Sequence of chain 5.C:
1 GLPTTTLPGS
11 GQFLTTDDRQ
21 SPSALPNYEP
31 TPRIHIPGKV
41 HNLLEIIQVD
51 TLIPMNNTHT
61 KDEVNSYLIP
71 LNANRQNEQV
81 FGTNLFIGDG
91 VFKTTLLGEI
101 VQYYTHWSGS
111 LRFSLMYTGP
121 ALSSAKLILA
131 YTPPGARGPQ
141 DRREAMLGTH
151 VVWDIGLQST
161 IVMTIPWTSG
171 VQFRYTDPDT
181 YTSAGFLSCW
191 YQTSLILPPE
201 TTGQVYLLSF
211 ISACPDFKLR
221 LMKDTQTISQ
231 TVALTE

The small molecule below binds the protein below.
Small molecule (SMILES): Cc1cc(CCCCCCCOc2ccc(C3=N[C@@H](C)CO3)cc2)on1

Sequence of chain 5.A:
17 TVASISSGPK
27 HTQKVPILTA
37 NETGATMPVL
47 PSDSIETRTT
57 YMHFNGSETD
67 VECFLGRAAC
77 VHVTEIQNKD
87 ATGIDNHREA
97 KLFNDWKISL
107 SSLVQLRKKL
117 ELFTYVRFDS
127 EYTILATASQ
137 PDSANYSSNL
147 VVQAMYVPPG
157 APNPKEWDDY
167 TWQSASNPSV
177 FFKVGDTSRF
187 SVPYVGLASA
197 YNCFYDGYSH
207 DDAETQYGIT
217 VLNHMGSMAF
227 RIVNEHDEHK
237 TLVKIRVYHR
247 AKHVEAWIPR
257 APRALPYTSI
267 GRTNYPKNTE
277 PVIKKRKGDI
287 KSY

Binding-site contacts:
Ligand atom O1 contacts residue PHE186 of chain 5.A at 3.5 Å.
Ligand atom C6C contacts residue VAL191 of chain 5.A at 3.2 Å (hydrophobic).
Ligand atom O1B contacts residue ILE104 of chain 5.A at 3.8 Å.
Ligand atom N2 contacts residue PHE186 of chain 5.A at 3.7 Å.
Ligand atom O1B contacts residue TYR128 of chain 5.A at 3.9 Å.
Ligand atom C5 contacts residue TYR152 of chain 5.A at 3.8 Å (hydrophobic).
Ligand atom C7C contacts residue TYR128 of chain 5.A at 3.6 Å (hydrophobic).
Ligand atom C5B contacts residue LEU106 of chain 5.A at 3.7 Å (hydrophobic).
Ligand atom C2B contacts residue MET221 of chain 5.A at 3.6 Å (hydrophobic).
Ligand atom C5C contacts residue TYR128 of chain 5.A at 3.5 Å (hydrophobic).
Ligand atom N2 contacts residue PRO174 of chain 5.A at 3.9 Å.
Ligand atom C3C contacts residue VAL188 of chain 5.A at 3.3 Å (hydrophobic).
Ligand atom C5C contacts residue ILE104 of chain 5.A at 3.6 Å (hydrophobic).
Ligand atom C6B contacts residue TYR197 of chain 5.A at 3.6 Å (hydrophobic).
Ligand atom C31 contacts residue ALA150 of chain 5.A at 3.5 Å (hydrophobic).
Ligand atom C4 contacts residue PHE186 of chain 5.A at 3.6 Å (hydrophobic).
Ligand atom O1 contacts residue ALA24 of chain 5.C at 3.6 Å.
Ligand atom C2C contacts residue VAL188 of chain 5.A at 3.2 Å (hydrophobic).
Ligand atom O1 contacts residue VAL188 of chain 5.A at 3.8 Å.
Ligand atom C31 contacts residue VAL176 of chain 5.A at 3.3 Å (hydrophobic).
Ligand atom CM1 contacts residue SER107 of chain 5.A at 3.6 Å.
Ligand atom C4 contacts residue MET224 of chain 5.A at 3.8 Å (hydrophobic).
Ligand atom C4C contacts residue TYR152 of chain 5.A at 3.8 Å (hydrophobic).
Ligand atom C3C contacts residue TYR128 of chain 5.A at 3.9 Å (hydrophobic).
Ligand atom C31 contacts residue PRO174 of chain 5.A at 3.4 Å (hydrophobic).
Ligand atom O1 contacts residue TYR152 of chain 5.A at 3.9 Å.
Ligand atom N2 contacts residue ALA24 of chain 5.C at 3.4 Å.
Ligand atom C4C contacts residue ILE104 of chain 5.A at 3.7 Å (hydrophobic).
Ligand atom C3B contacts residue MET221 of chain 5.A at 4.0 Å (hydrophobic).
Ligand atom C7C contacts residue TYR197 of chain 5.A at 3.8 Å (hydrophobic).
Ligand atom C6C contacts residue MET221 of chain 5.A at 3.7 Å (hydrophobic).
Ligand atom C3 contacts residue PHE186 of chain 5.A at 3.8 Å (hydrophobic).
Ligand atom C5B contacts residue TYR197 of chain 5.A at 3.7 Å (hydrophobic).
Ligand atom C1C contacts residue TYR152 of chain 5.A at 4.0 Å (hydrophobic).
Ligand atom C31 contacts residue SER175 of chain 5.A at 3.6 Å.
Ligand atom C5 contacts residue PHE186 of chain 5.A at 3.5 Å (hydrophobic).
Ligand atom C4 contacts residue TYR152 of chain 5.A at 3.9 Å (hydrophobic).
Ligand atom O1B contacts residue MET221 of chain 5.A at 3.4 Å.
Ligand atom C3 contacts residue PRO174 of chain 5.A at 3.8 Å (hydrophobic).
Ligand atom C1B contacts residue MET221 of chain 5.A at 4.0 Å (hydrophobic).